Sequence of chain 1.A:
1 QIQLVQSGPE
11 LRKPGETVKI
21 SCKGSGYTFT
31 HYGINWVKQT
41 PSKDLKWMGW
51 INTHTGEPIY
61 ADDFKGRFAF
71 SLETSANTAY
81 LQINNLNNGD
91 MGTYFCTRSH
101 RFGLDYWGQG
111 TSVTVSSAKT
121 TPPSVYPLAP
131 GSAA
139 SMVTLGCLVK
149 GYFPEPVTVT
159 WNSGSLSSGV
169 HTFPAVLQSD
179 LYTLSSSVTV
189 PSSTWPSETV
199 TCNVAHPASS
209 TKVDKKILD

The protein below binds the small molecule below.
Small molecule (SMILES): CC(=O)N[C@H](C(=O)N[C@@H](CCC(N)=O)C(=O)NCC(=O)N[C@@H](CO)C(=O)NCC(=O)N[C@@H](C)C(=O)N[C@@H](Cc1ccccc1)C(=O)NCC(=O)N[C@@H](CCCN=C(N)N)C(N)=O)C(C)C

Binding-site contacts:
Ligand atom NH2 contacts residue ASN96 of chain 2.B at 2.7 Å (h-bond).
Ligand atom NH1 contacts residue ASN96 of chain 2.B at 3.4 Å (h-bond).
Ligand atom OE1 contacts residue THR53 of chain 2.A at 3.0 Å (h-bond).
Ligand atom CB contacts residue HIS100 of chain 2.A at 3.3 Å.
Ligand atom CG contacts residue TRP50 of chain 2.A at 3.4 Å (hydrophobic).
Ligand atom N contacts residue TYR32 of chain 2.A at 3.6 Å.
Ligand atom O contacts residue GLY33 of chain 2.A at 3.2 Å.
Ligand atom CD contacts residue ASN52 of chain 2.A at 3.5 Å.
Ligand atom CD1 contacts residue PHE100 of chain 2.B at 3.5 Å (hydrophobic).
Ligand atom CA contacts residue GLU196 of chain 1.A at 3.2 Å.
Ligand atom CA contacts residue HIS31 of chain 2.A at 3.5 Å.
Ligand atom NE2 contacts residue THR30 of chain 2.A at 3.0 Å (h-bond).
Ligand atom CA contacts residue TRP50 of chain 2.A at 3.4 Å (hydrophobic).
Ligand atom CA contacts residue HIS100 of chain 2.A at 3.4 Å.
Ligand atom CD2 contacts residue TRP50 of chain 2.A at 3.3 Å (hydrophobic).
Ligand atom OG contacts residue GLY103 of chain 2.A at 3.0 Å (h-bond).
Ligand atom CB contacts residue SER95 of chain 2.B at 3.4 Å.
Ligand atom OE1 contacts residue ASN52 of chain 2.A at 3.4 Å.
Ligand atom O contacts residue TRP50 of chain 2.A at 3.4 Å.
Ligand atom NE2 contacts residue HIS31 of chain 2.A at 3.4 Å.
Ligand atom NE2 contacts residue THR53 of chain 2.A at 3.1 Å (h-bond).
Ligand atom C contacts residue SER191 of chain 1.A at 3.5 Å.
Ligand atom CA contacts residue SER191 of chain 1.A at 3.4 Å.
Ligand atom O contacts residue TYR32 of chain 2.A at 3.1 Å.
Ligand atom N contacts residue ARG101 of chain 2.A at 2.9 Å (salt-bridge).
Ligand atom CB contacts residue ASN96 of chain 2.B at 3.3 Å.
Ligand atom C contacts residue TRP50 of chain 2.A at 3.4 Å (hydrophobic).
Ligand atom CE1 contacts residue TRP47 of chain 2.A at 3.5 Å (hydrophobic).
Ligand atom N contacts residue SER95 of chain 2.B at 2.8 Å (h-bond).
Ligand atom O contacts residue PHE100 of chain 2.B at 3.3 Å.
Ligand atom N contacts residue TRP50 of chain 2.A at 3.5 Å.
Ligand atom NH2 contacts residue TYR31 of chain 2.B at 3.5 Å.
Ligand atom OE1 contacts residue GLY33 of chain 2.A at 3.3 Å (h-bond).
Ligand atom CA contacts residue ARG101 of chain 2.A at 3.2 Å.
Ligand atom N contacts residue HIS31 of chain 2.A at 3.2 Å (h-bond).
Ligand atom O contacts residue GLY33 of chain 2.A at 2.9 Å (h-bond).
Ligand atom CG2 contacts residue SER191 of chain 1.A at 2.8 Å.
Ligand atom O contacts residue SER99 of chain 2.A at 2.8 Å (h-bond).
Ligand atom OG contacts residue HIS100 of chain 2.A at 2.9 Å (h-bond).
Ligand atom O contacts residue SER191 of chain 1.A at 2.8 Å (h-bond).

Sequence of chain 2.A:
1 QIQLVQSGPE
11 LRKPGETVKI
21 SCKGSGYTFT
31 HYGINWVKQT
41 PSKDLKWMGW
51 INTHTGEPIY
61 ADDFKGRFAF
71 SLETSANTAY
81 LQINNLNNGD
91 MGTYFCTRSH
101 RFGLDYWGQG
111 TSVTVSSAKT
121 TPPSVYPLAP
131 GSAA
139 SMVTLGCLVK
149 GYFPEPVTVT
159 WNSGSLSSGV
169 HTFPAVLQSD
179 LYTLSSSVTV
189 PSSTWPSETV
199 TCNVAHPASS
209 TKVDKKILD

Sequence of chain 2.B:
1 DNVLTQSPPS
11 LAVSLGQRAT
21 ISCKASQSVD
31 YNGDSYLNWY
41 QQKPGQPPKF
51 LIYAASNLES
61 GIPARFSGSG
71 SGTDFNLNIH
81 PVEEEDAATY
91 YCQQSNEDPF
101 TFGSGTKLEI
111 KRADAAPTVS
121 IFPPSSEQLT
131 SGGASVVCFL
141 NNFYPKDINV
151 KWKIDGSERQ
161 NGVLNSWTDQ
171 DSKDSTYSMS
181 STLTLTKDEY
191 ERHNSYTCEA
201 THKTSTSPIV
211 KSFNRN